Sequence of chain 1.K:
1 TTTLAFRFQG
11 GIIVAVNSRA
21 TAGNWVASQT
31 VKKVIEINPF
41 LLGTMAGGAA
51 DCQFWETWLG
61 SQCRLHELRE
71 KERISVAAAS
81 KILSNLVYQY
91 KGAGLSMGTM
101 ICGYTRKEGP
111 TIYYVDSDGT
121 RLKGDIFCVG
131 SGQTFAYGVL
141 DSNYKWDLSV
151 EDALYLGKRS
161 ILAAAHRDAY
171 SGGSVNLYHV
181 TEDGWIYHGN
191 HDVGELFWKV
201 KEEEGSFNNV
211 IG

A protein and the small-molecule ligand that binds it are described below.
Small molecule (SMILES): CC(C)C[C@H](NC(=O)[C@H](CCc1ccccc1)NC(=O)CN1CCOCC1)C(=O)N[C@@H](Cc1ccccc1)C(=O)N[C@@H](CC(C)C)[C@@H](O)[C@H](C)CO

Binding-site contacts:
Ligand atom O60 contacts residue MES1 of chain 1.KA at 2.9 Å (h-bond).
Ligand atom C31 contacts residue GLY47 of chain 1.K at 3.3 Å.
Ligand atom C27 contacts residue ALA27 of chain 1.K at 3.2 Å (hydrophobic).
Ligand atom C58 contacts residue ARG19 of chain 1.K at 3.0 Å.
Ligand atom C42 contacts residue THR1 of chain 1.K at 2.4 Å.
Ligand atom O9 contacts residue HIS108 of chain 1.L at 3.5 Å (h-bond).
Ligand atom O48 contacts residue MES1 of chain 1.KA at 2.5 Å (h-bond).
Ligand atom C34 contacts residue GLY47 of chain 1.K at 3.6 Å.
Ligand atom N41 contacts residue THR1 of chain 1.K at 3.6 Å.
Ligand atom C44 contacts residue LYS33 of chain 1.K at 3.7 Å.
Ligand atom C44 contacts residue THR1 of chain 1.K at 3.5 Å.
Ligand atom C11 contacts residue ASP126 of chain 1.L at 3.6 Å.
Ligand atom O1 contacts residue HIS108 of chain 1.L at 2.9 Å.
Ligand atom C43 contacts residue GLY47 of chain 1.K at 3.3 Å.
Ligand atom C51 contacts residue THR1 of chain 1.K at 1.5 Å.
Ligand atom N22 contacts residue ASP126 of chain 1.L at 3.4 Å (salt-bridge).
Ligand atom C23 contacts residue THR21 of chain 1.K at 3.6 Å.
Ligand atom C5 contacts residue ALA22 of chain 1.K at 3.6 Å (hydrophobic).
Ligand atom C17 contacts residue ARG101 of chain 1.L at 3.6 Å.
Ligand atom C12 contacts residue ASP126 of chain 1.L at 3.2 Å.
Ligand atom C42 contacts residue GLY47 of chain 1.K at 3.6 Å.
Ligand atom O40 contacts residue THR21 of chain 1.K at 3.1 Å (h-bond).
Ligand atom C26 contacts residue SER130 of chain 1.L at 3.5 Å.
Ligand atom O29 contacts residue ALA49 of chain 1.K at 3.1 Å (h-bond).
Ligand atom C18 contacts residue ARG101 of chain 1.L at 3.6 Å.
Ligand atom O48 contacts residue THR1 of chain 1.K at 2.3 Å (h-bond).
Ligand atom O48 contacts residue GLY47 of chain 1.K at 3.2 Å (h-bond).
Ligand atom C2 contacts residue HIS108 of chain 1.L at 3.5 Å.
Ligand atom N30 contacts residue THR21 of chain 1.K at 2.9 Å (h-bond).
Ligand atom C39 contacts residue GLY47 of chain 1.K at 3.4 Å.
Ligand atom C43 contacts residue THR1 of chain 1.K at 2.7 Å.
Ligand atom C58 contacts residue TYR170 of chain 1.K at 3.2 Å (hydrophobic).
Ligand atom C58 contacts residue LYS33 of chain 1.K at 3.3 Å.
Ligand atom C58 contacts residue THR1 of chain 1.K at 2.5 Å.
Ligand atom O60 contacts residue THR1 of chain 1.K at 3.0 Å (h-bond).
Ligand atom N41 contacts residue GLY47 of chain 1.K at 2.7 Å (h-bond).
Ligand atom O40 contacts residue ALA20 of chain 1.K at 3.5 Å.
Ligand atom C47 contacts residue THR1 of chain 1.K at 1.4 Å.
Ligand atom C26 contacts residue ASP126 of chain 1.L at 3.7 Å.
Ligand atom C59 contacts residue THR1 of chain 1.K at 2.5 Å.

Sequence of chain 1.L:
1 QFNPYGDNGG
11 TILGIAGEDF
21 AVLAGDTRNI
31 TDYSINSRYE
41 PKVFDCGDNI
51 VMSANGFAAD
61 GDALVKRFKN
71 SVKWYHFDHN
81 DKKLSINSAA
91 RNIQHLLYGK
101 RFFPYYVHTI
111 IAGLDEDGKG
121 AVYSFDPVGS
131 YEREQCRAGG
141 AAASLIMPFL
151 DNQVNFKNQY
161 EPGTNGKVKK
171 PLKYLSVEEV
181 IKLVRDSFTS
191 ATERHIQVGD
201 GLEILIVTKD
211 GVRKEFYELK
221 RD